Binding-site contacts:
Ligand atom O5' contacts residue LEU125 of chain 2.A at 3.5 Å (h-bond).
Ligand atom C12 contacts residue ARG281 of chain 2.A at 3.7 Å.
Ligand atom C6' contacts residue GLY124 of chain 2.A at 3.7 Å.
Ligand atom C10 contacts residue GLU77 of chain 2.A at 3.5 Å.
Ligand atom C3' contacts residue GLU661 of chain 2.A at 3.4 Å.
Ligand atom C2' contacts residue HIS366 of chain 2.A at 3.5 Å.
Ligand atom O6' contacts residue HIS366 of chain 2.A at 2.7 Å (h-bond).
Ligand atom O3' contacts residue GLY664 of chain 2.A at 3.2 Å (h-bond).
Ligand atom C17 contacts residue ASN271 of chain 2.A at 3.3 Å.
Ligand atom C14 contacts residue PHE275 of chain 2.A at 3.7 Å (hydrophobic).
Ligand atom C2 contacts residue LEU125 of chain 2.A at 3.4 Å (hydrophobic).
Ligand atom O3 contacts residue GLY124 of chain 2.A at 3.7 Å.
Ligand atom O3' contacts residue ALA662 of chain 2.A at 3.3 Å (h-bond).
Ligand atom C6 contacts residue ASP272 of chain 2.A at 3.1 Å.
Ligand atom C6' contacts residue HIS366 of chain 2.A at 3.5 Å.
Ligand atom C15 contacts residue ARG281 of chain 2.A at 3.4 Å.
Ligand atom O4' contacts residue GLY664 of chain 2.A at 2.8 Å (h-bond).
Ligand atom C5' contacts residue LEU125 of chain 2.A at 3.7 Å (hydrophobic).
Ligand atom C4 contacts residue ASP272 of chain 2.A at 3.5 Å.
Ligand atom O4' contacts residue SER663 of chain 2.A at 3.5 Å.
Ligand atom O5' contacts residue HIS366 of chain 2.A at 3.5 Å (h-bond).
Ligand atom C14 contacts residue GLU374 of chain 2.A at 3.5 Å.
Ligand atom C7 contacts residue ASP272 of chain 2.A at 3.0 Å.
Ligand atom O3' contacts residue SER663 of chain 2.A at 3.0 Å (h-bond).
Ligand atom C13 contacts residue ARG281 of chain 2.A at 3.5 Å.
Ligand atom C14 contacts residue ARG281 of chain 2.A at 3.7 Å.
Ligand atom O3' contacts residue GLU661 of chain 2.A at 2.8 Å (salt-bridge).
Ligand atom O6' contacts residue ASN473 of chain 2.A at 2.7 Å (h-bond).
Ligand atom C13 contacts residue HIS330 of chain 2.A at 3.5 Å.
Ligand atom O2' contacts residue GLU661 of chain 2.A at 3.2 Å (salt-bridge).
Ligand atom C6' contacts residue ASN473 of chain 2.A at 3.3 Å.
Ligand atom C11 contacts residue ASP272 of chain 2.A at 3.7 Å.
Ligand atom O3 contacts residue LEU125 of chain 2.A at 3.0 Å (h-bond).
Ligand atom C5 contacts residue ASP272 of chain 2.A at 3.2 Å.
Ligand atom O2' contacts residue TYR562 of chain 2.A at 3.2 Å (h-bond).
Ligand atom O4' contacts residue ASN473 of chain 2.A at 3.5 Å (h-bond).
Ligand atom C5' contacts residue GLY124 of chain 2.A at 3.7 Å.
Ligand atom C11 contacts residue GLU77 of chain 2.A at 3.2 Å.
Ligand atom C9 contacts residue HIS330 of chain 2.A at 3.7 Å.
Ligand atom C8 contacts residue HIS330 of chain 2.A at 3.5 Å.

Sequence of chain 2.A:
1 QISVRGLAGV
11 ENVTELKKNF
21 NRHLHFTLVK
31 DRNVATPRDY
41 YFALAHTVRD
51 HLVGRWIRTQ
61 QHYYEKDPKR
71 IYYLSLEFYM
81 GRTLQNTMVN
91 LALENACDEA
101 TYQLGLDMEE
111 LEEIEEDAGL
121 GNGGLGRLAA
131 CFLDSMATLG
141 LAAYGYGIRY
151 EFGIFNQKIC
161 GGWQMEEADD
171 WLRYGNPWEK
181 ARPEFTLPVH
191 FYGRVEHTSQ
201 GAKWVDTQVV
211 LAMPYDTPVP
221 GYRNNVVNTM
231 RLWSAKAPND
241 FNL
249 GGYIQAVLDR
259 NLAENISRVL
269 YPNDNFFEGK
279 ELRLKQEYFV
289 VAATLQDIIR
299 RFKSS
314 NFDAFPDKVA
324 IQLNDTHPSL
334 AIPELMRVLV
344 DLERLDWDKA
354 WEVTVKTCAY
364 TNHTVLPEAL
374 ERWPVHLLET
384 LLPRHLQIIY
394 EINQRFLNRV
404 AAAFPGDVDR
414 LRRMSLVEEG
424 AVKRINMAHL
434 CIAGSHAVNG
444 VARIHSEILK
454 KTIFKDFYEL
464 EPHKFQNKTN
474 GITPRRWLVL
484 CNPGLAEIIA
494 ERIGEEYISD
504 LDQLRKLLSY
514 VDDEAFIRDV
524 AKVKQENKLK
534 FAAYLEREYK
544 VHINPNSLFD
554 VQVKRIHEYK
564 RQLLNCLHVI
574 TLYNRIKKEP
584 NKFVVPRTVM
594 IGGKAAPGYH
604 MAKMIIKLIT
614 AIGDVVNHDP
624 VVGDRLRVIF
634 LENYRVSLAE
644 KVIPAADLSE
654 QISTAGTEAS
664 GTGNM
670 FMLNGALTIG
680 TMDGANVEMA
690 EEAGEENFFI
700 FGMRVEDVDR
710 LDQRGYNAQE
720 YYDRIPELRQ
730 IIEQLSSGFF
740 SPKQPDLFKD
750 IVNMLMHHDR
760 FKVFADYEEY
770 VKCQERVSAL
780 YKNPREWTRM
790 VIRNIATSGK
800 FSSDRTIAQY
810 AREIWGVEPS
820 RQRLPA

A protein and the small-molecule ligand that binds it are described below.
Small molecule (SMILES): O=C(/C=C/c1ccc(-c2ccccc2)cc1)N[C@@H]1O[C@H](CO)[C@@H](O)[C@H](O)[C@H]1O